Binding-site contacts:
Ligand atom C2 contacts residue GLU155 of chain 60.C at 3.7 Å.
Ligand atom O5 contacts residue ASN154 of chain 60.C at 2.3 Å (h-bond).
Ligand atom C6 contacts residue HIS104 of chain 60.A at 4.0 Å.
Ligand atom O3 contacts residue GLU155 of chain 60.C at 4.3 Å.
Ligand atom C1 contacts residue GLU155 of chain 60.C at 3.9 Å.
Ligand atom N2 contacts residue ASN154 of chain 60.C at 2.9 Å (h-bond).
Ligand atom C4 contacts residue ASN154 of chain 60.C at 4.2 Å.
Ligand atom O7 contacts residue ASN154 of chain 60.C at 3.2 Å (h-bond).
Ligand atom C8 contacts residue ASN154 of chain 60.C at 3.6 Å.
Ligand atom C7 contacts residue ASN154 of chain 60.C at 3.3 Å.
Ligand atom C1 contacts residue HIS104 of chain 60.A at 3.4 Å.
Ligand atom C1 contacts residue ASN154 of chain 60.C at 1.4 Å.
Ligand atom C5 contacts residue ASN154 of chain 60.C at 3.6 Å.
Ligand atom C5 contacts residue HIS104 of chain 60.A at 3.6 Å.
Ligand atom C3 contacts residue ASN154 of chain 60.C at 3.7 Å.
Ligand atom C3 contacts residue GLU155 of chain 60.C at 3.7 Å.
Ligand atom C2 contacts residue ASN154 of chain 60.C at 2.4 Å.
Ligand atom C8 contacts residue GLU155 of chain 60.C at 3.8 Å.
Ligand atom O5 contacts residue HIS104 of chain 60.A at 3.1 Å (h-bond).
Ligand atom N2 contacts residue GLU155 of chain 60.C at 3.0 Å (salt-bridge).
Ligand atom C7 contacts residue GLU155 of chain 60.C at 3.9 Å.

Sequence of chain 60.A:
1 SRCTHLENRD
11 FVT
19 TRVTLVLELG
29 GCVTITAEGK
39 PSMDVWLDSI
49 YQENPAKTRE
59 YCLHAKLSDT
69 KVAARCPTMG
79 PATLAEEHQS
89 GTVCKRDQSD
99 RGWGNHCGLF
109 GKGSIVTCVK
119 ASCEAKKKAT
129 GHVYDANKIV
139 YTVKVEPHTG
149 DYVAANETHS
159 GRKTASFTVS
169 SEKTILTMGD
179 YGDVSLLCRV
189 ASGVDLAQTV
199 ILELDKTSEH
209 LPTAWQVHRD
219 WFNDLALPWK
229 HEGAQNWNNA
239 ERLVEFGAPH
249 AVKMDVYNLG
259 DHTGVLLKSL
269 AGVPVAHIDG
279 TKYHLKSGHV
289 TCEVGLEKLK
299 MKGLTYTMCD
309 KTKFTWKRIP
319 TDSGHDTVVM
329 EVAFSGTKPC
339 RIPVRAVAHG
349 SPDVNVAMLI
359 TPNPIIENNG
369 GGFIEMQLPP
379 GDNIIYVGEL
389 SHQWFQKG

A protein and the small-molecule ligand that binds it are described below.
Small molecule (SMILES): CC(=O)N[C@@H]1[C@@H](O)[C@H](O)[C@@H](CO)O[C@H]1O

Sequence of chain 60.C:
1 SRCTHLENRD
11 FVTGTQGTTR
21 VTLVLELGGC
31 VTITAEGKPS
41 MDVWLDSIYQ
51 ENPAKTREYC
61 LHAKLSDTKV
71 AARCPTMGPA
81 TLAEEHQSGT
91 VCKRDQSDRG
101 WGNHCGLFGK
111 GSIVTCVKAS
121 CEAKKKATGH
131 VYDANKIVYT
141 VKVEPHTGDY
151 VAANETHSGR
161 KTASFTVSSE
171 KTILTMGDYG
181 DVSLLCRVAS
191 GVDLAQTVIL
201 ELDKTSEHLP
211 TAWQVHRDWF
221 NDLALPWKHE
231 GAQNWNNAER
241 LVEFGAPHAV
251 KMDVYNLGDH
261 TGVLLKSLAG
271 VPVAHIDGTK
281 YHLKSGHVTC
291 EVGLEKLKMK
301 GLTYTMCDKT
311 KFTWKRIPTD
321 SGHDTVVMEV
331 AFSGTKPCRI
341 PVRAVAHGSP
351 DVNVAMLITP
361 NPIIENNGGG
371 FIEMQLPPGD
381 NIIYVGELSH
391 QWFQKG